Sequence of chain 2.D:
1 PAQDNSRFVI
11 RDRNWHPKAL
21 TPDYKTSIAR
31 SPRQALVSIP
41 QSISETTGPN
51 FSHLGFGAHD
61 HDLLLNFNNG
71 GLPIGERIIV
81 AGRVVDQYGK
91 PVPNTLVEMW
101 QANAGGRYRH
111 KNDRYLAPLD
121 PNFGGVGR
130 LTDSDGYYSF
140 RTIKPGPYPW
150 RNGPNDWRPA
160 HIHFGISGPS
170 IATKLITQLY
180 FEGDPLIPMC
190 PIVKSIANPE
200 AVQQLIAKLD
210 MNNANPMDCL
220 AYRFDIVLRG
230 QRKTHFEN

Sequence of chain 3.D:
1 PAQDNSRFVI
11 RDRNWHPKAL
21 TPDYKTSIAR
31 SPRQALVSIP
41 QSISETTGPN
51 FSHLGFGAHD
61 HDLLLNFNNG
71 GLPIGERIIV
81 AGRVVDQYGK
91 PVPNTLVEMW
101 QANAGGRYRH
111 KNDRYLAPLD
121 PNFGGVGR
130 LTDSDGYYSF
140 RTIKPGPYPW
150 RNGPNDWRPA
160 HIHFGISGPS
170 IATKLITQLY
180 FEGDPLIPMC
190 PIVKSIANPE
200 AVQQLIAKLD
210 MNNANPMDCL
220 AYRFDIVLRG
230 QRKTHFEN

Binding-site contacts:
Ligand atom O7 contacts residue LEU116 of chain 2.D at 3.9 Å.
Ligand atom C2 contacts residue ARG77 of chain 3.D at 4.1 Å.
Ligand atom C5 contacts residue ARG77 of chain 3.D at 3.5 Å.
Ligand atom C5 contacts residue LEU116 of chain 2.D at 3.7 Å (hydrophobic).
Ligand atom C4 contacts residue LEU116 of chain 2.D at 3.4 Å (hydrophobic).
Ligand atom C6 contacts residue LEU116 of chain 2.D at 3.8 Å (hydrophobic).
Ligand atom F9 contacts residue LEU72 of chain 3.D at 3.9 Å.
Ligand atom F9 contacts residue ARG77 of chain 3.D at 3.2 Å.
Ligand atom C4 contacts residue LEU72 of chain 3.D at 4.4 Å (hydrophobic).
Ligand atom C6 contacts residue ASP217 of chain 3.D at 3.9 Å.
Ligand atom F9 contacts residue ALA117 of chain 2.D at 2.9 Å.
Ligand atom C2 contacts residue LEU116 of chain 2.D at 3.7 Å (hydrophobic).
Ligand atom C1 contacts residue ASP217 of chain 3.D at 4.4 Å.
Ligand atom C5 contacts residue ALA117 of chain 2.D at 3.8 Å (hydrophobic).
Ligand atom C1 contacts residue LEU116 of chain 2.D at 3.9 Å (hydrophobic).
Ligand atom C5 contacts residue MET216 of chain 3.D at 4.3 Å (hydrophobic).
Ligand atom C6 contacts residue ARG77 of chain 3.D at 4.2 Å.
Ligand atom C1 contacts residue ARG77 of chain 3.D at 4.2 Å.
Ligand atom F9 contacts residue PRO118 of chain 2.D at 4.4 Å.
Ligand atom O7 contacts residue ASP217 of chain 3.D at 4.4 Å.
Ligand atom C5 contacts residue TYR115 of chain 2.D at 3.9 Å (hydrophobic).
Ligand atom C4 contacts residue ARG77 of chain 3.D at 3.4 Å.
Ligand atom C6 contacts residue MET216 of chain 3.D at 3.7 Å (hydrophobic).
Ligand atom C4 contacts residue ALA117 of chain 2.D at 3.6 Å (hydrophobic).
Ligand atom C6 contacts residue TYR115 of chain 2.D at 4.5 Å (hydrophobic).
Ligand atom C5 contacts residue ASP217 of chain 3.D at 4.2 Å.
Ligand atom O8 contacts residue LEU116 of chain 2.D at 4.0 Å.
Ligand atom C3 contacts residue ARG77 of chain 3.D at 3.8 Å.
Ligand atom C3 contacts residue LEU116 of chain 2.D at 3.6 Å (hydrophobic).
Ligand atom F9 contacts residue LEU116 of chain 2.D at 3.0 Å.
Ligand atom C3 contacts residue LEU72 of chain 3.D at 3.9 Å (hydrophobic).

A small-molecule ligand and the protein it binds are described below.
Small molecule (SMILES): Oc1ccc(F)cc1O